Sequence of chain 1.C:
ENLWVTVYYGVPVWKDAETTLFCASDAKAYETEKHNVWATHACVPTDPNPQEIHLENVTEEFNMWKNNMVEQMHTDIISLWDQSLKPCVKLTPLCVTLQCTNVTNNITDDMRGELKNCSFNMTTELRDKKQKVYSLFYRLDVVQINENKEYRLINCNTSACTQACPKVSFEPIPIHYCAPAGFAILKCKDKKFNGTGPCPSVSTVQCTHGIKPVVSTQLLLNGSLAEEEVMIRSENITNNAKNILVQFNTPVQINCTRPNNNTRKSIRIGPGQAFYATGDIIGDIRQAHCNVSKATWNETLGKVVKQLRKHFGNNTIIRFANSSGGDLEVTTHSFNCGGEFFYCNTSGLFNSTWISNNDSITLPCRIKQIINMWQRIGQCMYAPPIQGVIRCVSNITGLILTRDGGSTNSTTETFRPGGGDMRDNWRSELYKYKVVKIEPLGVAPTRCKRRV

The protein below binds the small molecule below.
Small molecule (SMILES): CC(=O)N[C@H]1[C@H](O[C@H]2[C@H](O)[C@@H](NC(C)=O)CO[C@@H]2CO)O[C@H](CO)[C@@H](O[C@@H]2O[C@H](CO[C@H]3O[C@H](CO)[C@@H](O)[C@H](O)[C@@H]3O)[C@@H](O)[C@H](O[C@H]3O[C@H](CO)[C@@H](O)[C@H](O)[C@@H]3O)[C@@H]2O)[C@@H]1O

Binding-site contacts:
Ligand atom C1 contacts residue ASN118 of chain 1.C at 1.4 Å.
Ligand atom C7 contacts residue VAL104 of chain 1.C at 4.3 Å (hydrophobic).
Ligand atom O6 contacts residue TYR135 of chain 1.C at 4.4 Å.
Ligand atom C5 contacts residue ASN118 of chain 1.C at 3.6 Å.
Ligand atom O3 contacts residue ASP290 of chain 1.C at 3.4 Å (salt-bridge).
Ligand atom C3 contacts residue TYR135 of chain 1.C at 4.0 Å (hydrophobic).
Ligand atom O5 contacts residue ASN118 of chain 1.C at 2.3 Å (h-bond).
Ligand atom N2 contacts residue ASN106 of chain 1.C at 4.4 Å.
Ligand atom C4 contacts residue ASN118 of chain 1.C at 4.2 Å.
Ligand atom C3 contacts residue ASN118 of chain 1.C at 3.8 Å.
Ligand atom O6 contacts residue SER120 of chain 1.C at 3.7 Å.
Ligand atom N2 contacts residue ASP290 of chain 1.C at 2.8 Å (salt-bridge).
Ligand atom C2 contacts residue TYR135 of chain 1.C at 4.2 Å (hydrophobic).
Ligand atom C8 contacts residue LEU137 of chain 1.C at 4.0 Å (hydrophobic).
Ligand atom O5 contacts residue TYR135 of chain 1.C at 4.2 Å.
Ligand atom C8 contacts residue ASN118 of chain 1.C at 4.4 Å.
Ligand atom C7 contacts residue ASN118 of chain 1.C at 3.2 Å.
Ligand atom N2 contacts residue ASN118 of chain 1.C at 2.9 Å (h-bond).
Ligand atom C8 contacts residue VAL104 of chain 1.C at 3.8 Å (hydrophobic).
Ligand atom O7 contacts residue ASN118 of chain 1.C at 3.0 Å (h-bond).
Ligand atom C2 contacts residue ASN118 of chain 1.C at 2.5 Å.
Ligand atom C7 contacts residue ASN106 of chain 1.C at 3.3 Å.
Ligand atom O7 contacts residue VAL104 of chain 1.C at 3.9 Å.
Ligand atom N2 contacts residue TYR135 of chain 1.C at 4.2 Å.
Ligand atom C1 contacts residue TYR135 of chain 1.C at 3.8 Å (hydrophobic).
Ligand atom C5 contacts residue TYR135 of chain 1.C at 4.2 Å (hydrophobic).
Ligand atom C7 contacts residue ASP290 of chain 1.C at 3.3 Å.
Ligand atom O7 contacts residue ASP290 of chain 1.C at 4.5 Å.
Ligand atom C8 contacts residue ASN106 of chain 1.C at 3.1 Å.
Ligand atom C2 contacts residue ASP290 of chain 1.C at 3.9 Å.
Ligand atom O7 contacts residue ASN106 of chain 1.C at 3.1 Å (h-bond).
Ligand atom C3 contacts residue ASP290 of chain 1.C at 3.9 Å.
Ligand atom C8 contacts residue ASP290 of chain 1.C at 2.9 Å.